Sequence of chain 1.A:
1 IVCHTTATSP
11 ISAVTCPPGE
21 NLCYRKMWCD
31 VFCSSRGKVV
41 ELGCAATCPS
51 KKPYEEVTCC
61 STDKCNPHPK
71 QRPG

A small-molecule ligand and the protein it binds are described below.
Small molecule (SMILES): CC(C)C[C@H](NC(=O)[C@H](CO)NC(=O)[C@H](CO)NC(=O)[C@H](CCC(=O)O)NC(=O)[C@H](Cc1ccc(O)cc1)NC(=O)[C@H](Cc1ccc(O)cc1)NC(=O)[C@H](CCCN=C(N)N)NC(=O)[C@@H](N)CC1=c2ccccc2=NC1)C(=O)N[C@@H](CC(C)C)C(=O)N1CCC[C@H]1C(=O)N[C@@H](Cc1ccc(O)cc1)C(=O)N1CCC[C@H]1C(=O)N[C@@H](CC(=O)O)C(=O)O

Binding-site contacts:
Ligand atom CZ2 contacts residue ALA7 of chain 1.A at 3.4 Å (hydrophobic).
Ligand atom CD2 contacts residue GLY37 of chain 1.A at 3.5 Å.
Ligand atom CA contacts residue HIS68 of chain 1.A at 3.5 Å.
Ligand atom C contacts residue LYS38 of chain 1.A at 3.6 Å.
Ligand atom CD2 contacts residue GLN71 of chain 1.A at 3.0 Å.
Ligand atom CE2 contacts residue ASP30 of chain 1.A at 3.4 Å.
Ligand atom CE1 contacts residue ARG36 of chain 1.A at 3.4 Å.
Ligand atom CB contacts residue ARG36 of chain 1.A at 3.5 Å.
Ligand atom CZ contacts residue ASP30 of chain 1.A at 3.4 Å.
Ligand atom CD contacts residue LYS38 of chain 1.A at 3.6 Å.
Ligand atom NH1 contacts residue ASP30 of chain 1.A at 3.1 Å (salt-bridge).
Ligand atom N contacts residue LYS38 of chain 1.A at 2.9 Å (salt-bridge).
Ligand atom OH contacts residue ASP30 of chain 1.A at 2.5 Å (salt-bridge).
Ligand atom CG contacts residue SER9 of chain 1.A at 3.4 Å.
Ligand atom C contacts residue HIS68 of chain 1.A at 3.6 Å.
Ligand atom CE2 contacts residue ARG36 of chain 1.A at 3.4 Å.
Ligand atom CA contacts residue LYS38 of chain 1.A at 3.3 Å.
Ligand atom O contacts residue VAL40 of chain 1.A at 2.9 Å (h-bond).
Ligand atom CE1 contacts residue THR8 of chain 1.A at 3.6 Å.
Ligand atom CD2 contacts residue HIS68 of chain 1.A at 3.5 Å.
Ligand atom O contacts residue VAL39 of chain 1.A at 3.4 Å.
Ligand atom OG contacts residue ARG36 of chain 1.A at 2.7 Å (salt-bridge).
Ligand atom N contacts residue ARG36 of chain 1.A at 3.3 Å (salt-bridge).
Ligand atom O contacts residue HIS68 of chain 1.A at 3.2 Å.
Ligand atom O contacts residue LYS70 of chain 1.A at 3.4 Å.
Ligand atom OH contacts residue PHE32 of chain 1.A at 3.6 Å.
Ligand atom NE1 contacts residue THR6 of chain 1.A at 3.4 Å (h-bond).
Ligand atom N contacts residue VAL40 of chain 1.A at 3.5 Å.
Ligand atom O contacts residue HIS68 of chain 1.A at 2.9 Å (h-bond).
Ligand atom CZ2 contacts residue SER9 of chain 1.A at 3.5 Å.
Ligand atom OH contacts residue THR8 of chain 1.A at 2.7 Å (h-bond).
Ligand atom O contacts residue HIS68 of chain 1.A at 2.9 Å (h-bond).
Ligand atom OH contacts residue ILE11 of chain 1.A at 3.4 Å (h-bond).
Ligand atom CB contacts residue ARG36 of chain 1.A at 3.0 Å.
Ligand atom OE1 contacts residue LYS38 of chain 1.A at 2.7 Å (salt-bridge).
Ligand atom CE1 contacts residue THR6 of chain 1.A at 3.5 Å.
Ligand atom CZ contacts residue ILE11 of chain 1.A at 3.4 Å (hydrophobic).
Ligand atom CD2 contacts residue ARG36 of chain 1.A at 3.3 Å.
Ligand atom CZ contacts residue THR8 of chain 1.A at 3.5 Å.
Ligand atom OH contacts residue SER9 of chain 1.A at 3.3 Å.